Sequence of chain 1.A:
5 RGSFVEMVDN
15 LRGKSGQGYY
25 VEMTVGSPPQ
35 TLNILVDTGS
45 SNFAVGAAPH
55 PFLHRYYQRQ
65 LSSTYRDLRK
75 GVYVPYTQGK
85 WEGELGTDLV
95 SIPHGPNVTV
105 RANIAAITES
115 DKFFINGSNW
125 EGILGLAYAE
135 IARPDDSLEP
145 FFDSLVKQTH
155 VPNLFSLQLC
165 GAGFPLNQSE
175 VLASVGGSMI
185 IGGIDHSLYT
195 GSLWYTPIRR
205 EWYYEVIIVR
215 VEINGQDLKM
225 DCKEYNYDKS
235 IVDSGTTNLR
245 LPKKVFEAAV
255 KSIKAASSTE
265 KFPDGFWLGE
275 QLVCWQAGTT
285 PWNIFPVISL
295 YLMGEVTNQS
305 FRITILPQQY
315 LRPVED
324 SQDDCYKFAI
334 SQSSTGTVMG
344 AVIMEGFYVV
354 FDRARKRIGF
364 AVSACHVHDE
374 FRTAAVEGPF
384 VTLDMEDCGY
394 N

Binding-site contacts:
Ligand atom C23 contacts residue GLY43 of chain 1.A at 3.3 Å.
Ligand atom C22 contacts residue TYR207 of chain 1.A at 3.5 Å (hydrophobic).
Ligand atom N2 contacts residue GLY239 of chain 1.A at 2.9 Å (h-bond).
Ligand atom O4 contacts residue GLY43 of chain 1.A at 3.3 Å (h-bond).
Ligand atom O2 contacts residue THR241 of chain 1.A at 2.9 Å (h-bond).
Ligand atom O1 contacts residue THR81 of chain 1.A at 2.7 Å (h-bond).
Ligand atom C34 contacts residue THR338 of chain 1.A at 3.6 Å.
Ligand atom C6 contacts residue GLY239 of chain 1.A at 3.6 Å.
Ligand atom C20 contacts residue GLY239 of chain 1.A at 3.3 Å.
Ligand atom C22 contacts residue GLY43 of chain 1.A at 3.5 Å.
Ligand atom C8 contacts residue ASP41 of chain 1.A at 3.5 Å.
Ligand atom O4 contacts residue SER44 of chain 1.A at 3.4 Å.
Ligand atom C31 contacts residue GLY239 of chain 1.A at 3.4 Å.
Ligand atom O4 contacts residue ASP41 of chain 1.A at 2.5 Å (salt-bridge).
Ligand atom F2 contacts residue GLY83 of chain 1.A at 3.6 Å.
Ligand atom N3 contacts residue GLY43 of chain 1.A at 2.9 Å (h-bond).
Ligand atom C29 contacts residue GLY20 of chain 1.A at 3.5 Å.
Ligand atom C12 contacts residue ASP41 of chain 1.A at 3.3 Å.
Ligand atom C26 contacts residue THR81 of chain 1.A at 3.6 Å.
Ligand atom C23 contacts residue ASP237 of chain 1.A at 3.3 Å.
Ligand atom C1 contacts residue THR81 of chain 1.A at 3.6 Å.
Ligand atom C29 contacts residue THR241 of chain 1.A at 3.7 Å.
Ligand atom C23 contacts residue TYR207 of chain 1.A at 3.7 Å (hydrophobic).
Ligand atom C11 contacts residue GLY239 of chain 1.A at 3.7 Å.
Ligand atom N3 contacts residue ASP237 of chain 1.A at 2.7 Å (salt-bridge).
Ligand atom C20 contacts residue LEU39 of chain 1.A at 3.6 Å (hydrophobic).
Ligand atom C18 contacts residue PHE117 of chain 1.A at 3.6 Å (hydrophobic).
Ligand atom F2 contacts residue PHE117 of chain 1.A at 3.3 Å.
Ligand atom F1 contacts residue ILE119 of chain 1.A at 3.5 Å.
Ligand atom F1 contacts residue TRP124 of chain 1.A at 3.3 Å.
Ligand atom C5 contacts residue ASP237 of chain 1.A at 3.4 Å.
Ligand atom O1 contacts residue TYR80 of chain 1.A at 3.2 Å.
Ligand atom C10 contacts residue GLY239 of chain 1.A at 3.4 Å.
Ligand atom C24 contacts residue GLY20 of chain 1.A at 3.4 Å.
Ligand atom N2 contacts residue THR240 of chain 1.A at 3.7 Å.
Ligand atom C9 contacts residue TYR80 of chain 1.A at 3.6 Å (hydrophobic).
Ligand atom C12 contacts residue GLY239 of chain 1.A at 3.4 Å.
Ligand atom C24 contacts residue THR241 of chain 1.A at 3.2 Å.
Ligand atom O3 contacts residue TYR80 of chain 1.A at 3.6 Å.
Ligand atom C16 contacts residue PHE117 of chain 1.A at 3.7 Å (hydrophobic).

This protein binds this small molecule.
Small molecule (SMILES): CCCN(CCC)C(=O)c1cc(C)cc(C(=O)N[C@@H](Cc2cc(F)cc(F)c2)[C@H](O)[C@H]2CN(C(=O)c3ccccc3)CCN2)c1